A protein and the small-molecule ligand that binds it are described below.
Small molecule (SMILES): CC(C)C[C@H](NC(=O)/C=C/c1ccccc1)C(=O)N[C@@H](C[C@@H]1CCNC1=O)[C@@H](O)C(=O)NCc1ccccc1

Binding-site contacts:
Ligand atom N68 contacts residue CYS144 of chain 1.B at 3.7 Å.
Ligand atom C78 contacts residue ASN141 of chain 1.B at 3.5 Å.
Ligand atom C14 contacts residue SER190 of chain 1.B at 3.7 Å.
Ligand atom C54 contacts residue ASN141 of chain 1.B at 3.2 Å.
Ligand atom C66 contacts residue CYS144 of chain 1.B at 2.7 Å (hydrophobic).
Ligand atom O67 contacts residue GLY142 of chain 1.B at 3.0 Å (h-bond).
Ligand atom C51 contacts residue GOL1 of chain 1.K at 3.7 Å.
Ligand atom C05 contacts residue GOL1 of chain 1.K at 3.7 Å.
Ligand atom C08 contacts residue GLY168 of chain 1.B at 3.7 Å.
Ligand atom C70 contacts residue VAL26 of chain 1.B at 3.5 Å (hydrophobic).
Ligand atom O67 contacts residue ALA143 of chain 1.B at 3.2 Å (h-bond).
Ligand atom C20 contacts residue GLN164 of chain 1.B at 3.5 Å.
Ligand atom O58 contacts residue CYS144 of chain 1.B at 2.7 Å (h-bond).
Ligand atom C57 contacts residue HIS41 of chain 1.B at 3.5 Å.
Ligand atom N38 contacts residue CYS144 of chain 1.B at 3.3 Å (h-bond).
Ligand atom O01 contacts residue ILE165 of chain 1.B at 3.4 Å.
Ligand atom C73 contacts residue GLY142 of chain 1.B at 3.6 Å.
Ligand atom C26 contacts residue GLN188 of chain 1.B at 3.6 Å.
Ligand atom C12 contacts residue LEU191 of chain 1.B at 3.8 Å (hydrophobic).
Ligand atom O48 contacts residue PHE139 of chain 1.B at 3.4 Å.
Ligand atom N38 contacts residue GLN164 of chain 1.B at 3.0 Å (h-bond).
Ligand atom C26 contacts residue ASP187 of chain 1.B at 3.7 Å.
Ligand atom C80 contacts residue ASN141 of chain 1.B at 3.7 Å.
Ligand atom C16 contacts residue PRO189 of chain 1.B at 3.4 Å (hydrophobic).
Ligand atom C40 contacts residue CYS144 of chain 1.B at 2.8 Å (hydrophobic).
Ligand atom C42 contacts residue CYS144 of chain 1.B at 3.1 Å (hydrophobic).
Ligand atom C16 contacts residue SER190 of chain 1.B at 3.7 Å.
Ligand atom C51 contacts residue ASN141 of chain 1.B at 3.4 Å.
Ligand atom C70 contacts residue GLY142 of chain 1.B at 3.6 Å.
Ligand atom C03 contacts residue GOL1 of chain 1.K at 3.5 Å.
Ligand atom O67 contacts residue CYS144 of chain 1.B at 2.9 Å (h-bond).
Ligand atom N49 contacts residue GLU166 of chain 1.B at 3.4 Å (salt-bridge).
Ligand atom C57 contacts residue CYS144 of chain 1.B at 1.8 Å (hydrophobic).
Ligand atom C34 contacts residue ILE51 of chain 1.B at 3.7 Å (hydrophobic).
Ligand atom N49 contacts residue PHE139 of chain 1.B at 3.2 Å (h-bond).
Ligand atom C14 contacts residue PRO189 of chain 1.B at 3.5 Å (hydrophobic).
Ligand atom O48 contacts residue HIS163 of chain 1.B at 2.7 Å (h-bond).
Ligand atom O01 contacts residue GLU166 of chain 1.B at 3.1 Å (salt-bridge).
Ligand atom O58 contacts residue HIS41 of chain 1.B at 2.5 Å (h-bond).
Ligand atom C05 contacts residue GLU166 of chain 1.B at 3.3 Å.

Sequence of chain 1.B:
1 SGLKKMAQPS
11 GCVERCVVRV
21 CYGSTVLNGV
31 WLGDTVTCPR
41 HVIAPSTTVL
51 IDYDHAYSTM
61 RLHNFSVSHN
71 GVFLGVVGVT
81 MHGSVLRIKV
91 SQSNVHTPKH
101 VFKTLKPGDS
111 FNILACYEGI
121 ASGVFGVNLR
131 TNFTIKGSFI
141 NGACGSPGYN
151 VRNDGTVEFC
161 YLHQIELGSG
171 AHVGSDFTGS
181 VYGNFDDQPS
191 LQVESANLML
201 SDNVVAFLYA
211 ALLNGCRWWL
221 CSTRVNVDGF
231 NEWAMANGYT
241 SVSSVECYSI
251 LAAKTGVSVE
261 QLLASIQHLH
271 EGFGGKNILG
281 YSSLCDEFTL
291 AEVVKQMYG